Binding-site contacts:
Ligand atom C03 contacts residue TYR28 of chain 1.H at 4.1 Å (hydrophobic).
Ligand atom C02 contacts residue PHE178 of chain 1.I at 4.4 Å (hydrophobic).
Ligand atom C07 contacts residue PHE123 of chain 1.I at 4.3 Å (hydrophobic).
Ligand atom C11 contacts residue TYR28 of chain 1.H at 3.6 Å (hydrophobic).
Ligand atom C05 contacts residue TYR28 of chain 1.H at 3.6 Å (hydrophobic).
Ligand atom C07 contacts residue TYR165 of chain 1.I at 4.0 Å (hydrophobic).
Ligand atom C08 contacts residue TYR165 of chain 1.I at 3.7 Å (hydrophobic).
Ligand atom C12 contacts residue TYR165 of chain 1.I at 4.0 Å (hydrophobic).
Ligand atom N01 contacts residue PRO122 of chain 1.I at 3.2 Å (h-bond).
Ligand atom C04 contacts residue TYR165 of chain 1.I at 4.5 Å (hydrophobic).
Ligand atom C04 contacts residue TYR28 of chain 1.H at 4.4 Å (hydrophobic).
Ligand atom C12 contacts residue PHE178 of chain 1.I at 3.7 Å (hydrophobic).
Ligand atom C05 contacts residue ASN93 of chain 1.H at 4.0 Å.
Ligand atom C10 contacts residue TYR28 of chain 1.H at 3.2 Å (hydrophobic).
Ligand atom C03 contacts residue TYR165 of chain 1.I at 4.3 Å (hydrophobic).
Ligand atom C12 contacts residue LEU168 of chain 1.I at 4.2 Å (hydrophobic).
Ligand atom C07 contacts residue GLU121 of chain 1.I at 4.1 Å.
Ligand atom C06 contacts residue TYR165 of chain 1.I at 3.9 Å (hydrophobic).
Ligand atom C04 contacts residue PRO122 of chain 1.I at 4.4 Å (hydrophobic).
Ligand atom N01 contacts residue ILE69 of chain 1.I at 4.3 Å.
Ligand atom C08 contacts residue GLU121 of chain 1.I at 4.3 Å.
Ligand atom N01 contacts residue GLU121 of chain 1.I at 3.6 Å.
Ligand atom C08 contacts residue TYR28 of chain 1.H at 3.8 Å (hydrophobic).
Ligand atom C04 contacts residue GLU67 of chain 1.I at 4.2 Å.
Ligand atom C09 contacts residue ASN93 of chain 1.H at 4.3 Å.
Ligand atom C11 contacts residue GLU67 of chain 1.I at 4.0 Å.
Ligand atom N01 contacts residue PHE123 of chain 1.I at 4.1 Å.
Ligand atom C04 contacts residue GLU121 of chain 1.I at 4.2 Å.
Ligand atom C13 contacts residue GLU140 of chain 1.H at 4.3 Å.
Ligand atom C08 contacts residue GLU67 of chain 1.I at 4.4 Å.
Ligand atom C04 contacts residue PHE123 of chain 1.I at 4.2 Å (hydrophobic).
Ligand atom N01 contacts residue GLU67 of chain 1.I at 3.5 Å (salt-bridge).
Ligand atom C09 contacts residue ARG81 of chain 1.H at 4.1 Å.
Ligand atom C07 contacts residue PHE178 of chain 1.I at 3.8 Å (hydrophobic).
Ligand atom C13 contacts residue TYR28 of chain 1.H at 4.0 Å (hydrophobic).
Ligand atom C02 contacts residue TYR165 of chain 1.I at 4.2 Å (hydrophobic).
Ligand atom C11 contacts residue PHE123 of chain 1.I at 3.6 Å (hydrophobic).
Ligand atom C13 contacts residue TYR165 of chain 1.I at 4.2 Å (hydrophobic).

Sequence of chain 1.I:
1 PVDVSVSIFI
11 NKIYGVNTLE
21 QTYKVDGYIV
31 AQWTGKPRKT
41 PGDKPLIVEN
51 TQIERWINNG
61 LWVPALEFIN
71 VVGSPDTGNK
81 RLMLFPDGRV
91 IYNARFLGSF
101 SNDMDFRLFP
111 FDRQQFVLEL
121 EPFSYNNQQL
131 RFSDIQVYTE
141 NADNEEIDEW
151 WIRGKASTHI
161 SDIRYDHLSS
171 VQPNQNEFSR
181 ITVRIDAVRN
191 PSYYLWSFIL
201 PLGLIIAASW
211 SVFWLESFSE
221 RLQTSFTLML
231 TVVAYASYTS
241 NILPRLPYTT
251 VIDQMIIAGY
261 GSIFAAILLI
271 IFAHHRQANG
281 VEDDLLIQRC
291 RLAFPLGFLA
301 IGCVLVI

A small-molecule ligand and the protein it binds are described below.
Small molecule (SMILES): C[C@]12CC3CC(N)(C1)C[C@@](C)(C3)C2

Sequence of chain 1.H:
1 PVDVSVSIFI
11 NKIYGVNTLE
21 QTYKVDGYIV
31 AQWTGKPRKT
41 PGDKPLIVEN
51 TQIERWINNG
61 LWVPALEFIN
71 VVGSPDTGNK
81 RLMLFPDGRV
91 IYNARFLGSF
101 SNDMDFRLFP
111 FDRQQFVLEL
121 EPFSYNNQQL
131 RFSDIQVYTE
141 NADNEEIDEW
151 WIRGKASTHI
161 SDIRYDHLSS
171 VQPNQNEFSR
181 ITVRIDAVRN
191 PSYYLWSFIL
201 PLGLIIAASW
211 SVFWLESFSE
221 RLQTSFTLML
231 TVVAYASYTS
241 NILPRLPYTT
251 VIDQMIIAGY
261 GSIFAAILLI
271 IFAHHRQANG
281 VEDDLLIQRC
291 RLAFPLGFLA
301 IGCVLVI